This small molecule binds to this protein.
Small molecule (SMILES): CCNC(=O)N1CCC(Nc2ncc(Cl)c(-c3c[nH]c4ccccc34)n2)CC1

Binding-site contacts:
Ligand atom C26 contacts residue VAL41 of chain 1.A at 3.6 Å (hydrophobic).
Ligand atom C11 contacts residue ILE33 of chain 1.A at 3.3 Å (hydrophobic).
Ligand atom N27 contacts residue LEU169 of chain 1.A at 3.8 Å.
Ligand atom N06 contacts residue ALA114 of chain 1.A at 3.8 Å.
Ligand atom C04 contacts residue ASN115 of chain 1.A at 3.9 Å.
Ligand atom N27 contacts residue VAL41 of chain 1.A at 4.0 Å.
Ligand atom N18 contacts residue LEU111 of chain 1.A at 3.8 Å.
Ligand atom C17 contacts residue MET112 of chain 1.A at 3.7 Å (hydrophobic).
Ligand atom C07 contacts residue ASN115 of chain 1.A at 3.6 Å.
Ligand atom N03 contacts residue ALA114 of chain 1.A at 4.0 Å.
Ligand atom C04 contacts residue ALA114 of chain 1.A at 3.8 Å (hydrophobic).
Ligand atom C20 contacts residue LEU169 of chain 1.A at 4.0 Å (hydrophobic).
Ligand atom N18 contacts residue ALA54 of chain 1.A at 4.0 Å.
Ligand atom C10 contacts residue ILE33 of chain 1.A at 3.9 Å (hydrophobic).
Ligand atom C08 contacts residue ALA114 of chain 1.A at 3.8 Å (hydrophobic).
Ligand atom N18 contacts residue MET112 of chain 1.A at 2.9 Å (h-bond).
Ligand atom C10 contacts residue ASP113 of chain 1.A at 3.6 Å.
Ligand atom C23 contacts residue GLY34 of chain 1.A at 3.7 Å.
Ligand atom N06 contacts residue ILE33 of chain 1.A at 4.0 Å.
Ligand atom C09 contacts residue MET112 of chain 1.A at 4.0 Å (hydrophobic).
Ligand atom C10 contacts residue MET112 of chain 1.A at 3.8 Å (hydrophobic).
Ligand atom CL1 contacts residue ILE87 of chain 1.A at 3.9 Å.
Ligand atom C13 contacts residue ILE33 of chain 1.A at 4.0 Å (hydrophobic).
Ligand atom CL1 contacts residue MET109 of chain 1.A at 3.4 Å.
Ligand atom C25 contacts residue VAL41 of chain 1.A at 3.8 Å (hydrophobic).
Ligand atom N12 contacts residue MET112 of chain 1.A at 3.1 Å (h-bond).
Ligand atom C28 contacts residue LEU169 of chain 1.A at 3.7 Å (hydrophobic).
Ligand atom O05 contacts residue ALA114 of chain 1.A at 3.9 Å.
Ligand atom CL1 contacts residue LEU169 of chain 1.A at 4.0 Å.
Ligand atom C08 contacts residue ASN115 of chain 1.A at 3.9 Å.
Ligand atom C17 contacts residue ALA54 of chain 1.A at 3.5 Å (hydrophobic).
Ligand atom C08 contacts residue VAL159 of chain 1.A at 3.9 Å (hydrophobic).
Ligand atom O05 contacts residue ASN115 of chain 1.A at 3.2 Å (h-bond).
Ligand atom N12 contacts residue ILE33 of chain 1.A at 4.0 Å.
Ligand atom C13 contacts residue MET112 of chain 1.A at 3.9 Å (hydrophobic).
Ligand atom C24 contacts residue SER35 of chain 1.A at 3.6 Å.
Ligand atom C16 contacts residue ALA54 of chain 1.A at 3.8 Å (hydrophobic).
Ligand atom O05 contacts residue GLN118 of chain 1.A at 3.4 Å.
Ligand atom C17 contacts residue GLU110 of chain 1.A at 3.4 Å.
Ligand atom C21 contacts residue VAL41 of chain 1.A at 3.9 Å (hydrophobic).

Sequence of chain 1.A:
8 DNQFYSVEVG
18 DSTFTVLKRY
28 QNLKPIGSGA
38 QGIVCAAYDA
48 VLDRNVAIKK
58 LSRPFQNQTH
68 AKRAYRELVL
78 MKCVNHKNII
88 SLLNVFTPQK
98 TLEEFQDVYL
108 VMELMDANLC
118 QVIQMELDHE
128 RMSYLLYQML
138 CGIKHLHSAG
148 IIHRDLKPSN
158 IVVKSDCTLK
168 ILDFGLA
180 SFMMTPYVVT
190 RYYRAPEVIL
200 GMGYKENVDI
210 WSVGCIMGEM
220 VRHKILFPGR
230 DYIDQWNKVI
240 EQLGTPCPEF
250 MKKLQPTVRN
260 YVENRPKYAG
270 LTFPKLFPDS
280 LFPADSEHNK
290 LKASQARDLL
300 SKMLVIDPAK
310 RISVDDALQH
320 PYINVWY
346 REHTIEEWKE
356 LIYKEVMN